The small molecule below binds the protein below.
Small molecule (SMILES): CC(=O)N[C@@H]1[C@@H](O)[C@H](O)[C@@H](CO)O[C@H]1O

Binding-site contacts:
Ligand atom C5 contacts residue LEU661 of chain 1.A at 4.4 Å (hydrophobic).
Ligand atom N2 contacts residue THR660 of chain 1.A at 4.3 Å.
Ligand atom C3 contacts residue THR660 of chain 1.A at 4.3 Å.
Ligand atom C1 contacts residue ASN634 of chain 1.A at 3.1 Å.
Ligand atom C1 contacts residue LEU661 of chain 1.A at 4.2 Å (hydrophobic).
Ligand atom C8 contacts residue ASN658 of chain 1.A at 4.2 Å.
Ligand atom C1 contacts residue ASN658 of chain 1.A at 1.4 Å.
Ligand atom N2 contacts residue ASN658 of chain 1.A at 3.2 Å (h-bond).
Ligand atom O5 contacts residue ASN634 of chain 1.A at 2.7 Å (h-bond).
Ligand atom C4 contacts residue ASN658 of chain 1.A at 4.2 Å.
Ligand atom O7 contacts residue ASN658 of chain 1.A at 3.1 Å (h-bond).
Ligand atom C5 contacts residue ASN658 of chain 1.A at 3.6 Å.
Ligand atom O6 contacts residue LEU661 of chain 1.A at 3.9 Å.
Ligand atom C3 contacts residue ASN658 of chain 1.A at 3.9 Å.
Ligand atom C6 contacts residue ASN634 of chain 1.A at 3.9 Å.
Ligand atom C5 contacts residue ASN634 of chain 1.A at 3.9 Å.
Ligand atom C2 contacts residue ASN658 of chain 1.A at 2.7 Å.
Ligand atom C7 contacts residue ASN658 of chain 1.A at 3.3 Å.
Ligand atom O6 contacts residue LEU638 of chain 1.A at 4.0 Å.
Ligand atom C2 contacts residue THR660 of chain 1.A at 4.3 Å.
Ligand atom C1 contacts residue THR660 of chain 1.A at 3.5 Å.
Ligand atom O6 contacts residue ASN634 of chain 1.A at 3.5 Å.
Ligand atom C2 contacts residue ASN634 of chain 1.A at 4.3 Å.
Ligand atom O5 contacts residue THR660 of chain 1.A at 4.2 Å.
Ligand atom O5 contacts residue ASN658 of chain 1.A at 2.3 Å (h-bond).
Ligand atom O5 contacts residue LEU661 of chain 1.A at 3.7 Å.

Sequence of chain 1.A:
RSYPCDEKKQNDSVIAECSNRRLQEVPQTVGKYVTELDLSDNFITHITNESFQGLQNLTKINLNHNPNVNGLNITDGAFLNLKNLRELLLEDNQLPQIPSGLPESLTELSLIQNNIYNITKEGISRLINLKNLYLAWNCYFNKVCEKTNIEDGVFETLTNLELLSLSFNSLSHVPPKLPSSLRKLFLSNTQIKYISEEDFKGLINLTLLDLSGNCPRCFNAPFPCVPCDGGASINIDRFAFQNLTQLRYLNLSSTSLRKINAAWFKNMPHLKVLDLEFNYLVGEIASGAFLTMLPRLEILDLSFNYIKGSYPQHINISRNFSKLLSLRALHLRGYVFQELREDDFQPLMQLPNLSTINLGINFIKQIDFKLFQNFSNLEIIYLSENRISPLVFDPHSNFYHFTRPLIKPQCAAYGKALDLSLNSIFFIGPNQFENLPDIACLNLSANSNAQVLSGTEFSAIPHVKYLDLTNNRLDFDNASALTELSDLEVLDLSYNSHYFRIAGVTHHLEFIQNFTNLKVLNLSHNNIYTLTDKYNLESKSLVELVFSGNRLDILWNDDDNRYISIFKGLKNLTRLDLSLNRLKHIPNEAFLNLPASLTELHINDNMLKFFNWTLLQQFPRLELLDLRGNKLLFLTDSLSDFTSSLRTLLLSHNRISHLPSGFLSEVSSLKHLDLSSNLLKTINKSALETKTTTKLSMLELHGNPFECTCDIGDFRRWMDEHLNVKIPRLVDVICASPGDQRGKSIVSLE